Sequence of chain 1.B:
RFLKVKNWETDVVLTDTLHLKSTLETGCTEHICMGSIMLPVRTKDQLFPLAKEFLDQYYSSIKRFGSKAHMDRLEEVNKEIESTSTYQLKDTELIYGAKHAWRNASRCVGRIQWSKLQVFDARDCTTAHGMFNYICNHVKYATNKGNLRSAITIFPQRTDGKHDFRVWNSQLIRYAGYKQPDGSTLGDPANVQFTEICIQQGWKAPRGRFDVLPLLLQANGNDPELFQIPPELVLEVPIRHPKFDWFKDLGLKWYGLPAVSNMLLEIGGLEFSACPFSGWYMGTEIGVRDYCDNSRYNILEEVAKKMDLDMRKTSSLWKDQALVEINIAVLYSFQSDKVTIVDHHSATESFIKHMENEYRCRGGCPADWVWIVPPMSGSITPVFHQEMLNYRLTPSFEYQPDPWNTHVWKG

A small-molecule ligand and the protein it binds are described below.
Small molecule (SMILES): Cc1ccncc1CCCNCc1ccc2ccc(N)nc2c1

Sequence of chain 1.A:
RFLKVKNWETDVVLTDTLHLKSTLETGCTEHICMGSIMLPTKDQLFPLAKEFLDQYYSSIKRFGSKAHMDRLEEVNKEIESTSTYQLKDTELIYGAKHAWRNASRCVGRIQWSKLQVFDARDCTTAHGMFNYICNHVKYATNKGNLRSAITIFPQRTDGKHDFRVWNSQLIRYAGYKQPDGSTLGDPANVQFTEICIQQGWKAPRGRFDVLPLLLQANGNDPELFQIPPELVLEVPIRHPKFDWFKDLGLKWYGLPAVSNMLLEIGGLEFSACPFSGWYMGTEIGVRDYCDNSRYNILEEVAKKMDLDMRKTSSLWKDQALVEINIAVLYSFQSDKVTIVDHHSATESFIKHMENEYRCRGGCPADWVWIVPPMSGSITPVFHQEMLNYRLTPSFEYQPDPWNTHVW

Binding-site contacts:
Ligand atom C27 contacts residue TYR410 of chain 1.A at 3.8 Å (hydrophobic).
Ligand atom C07 contacts residue HEM1 of chain 1.C at 3.6 Å.
Ligand atom N02 contacts residue TRP291 of chain 1.A at 2.8 Å (h-bond).
Ligand atom N02 contacts residue GLU296 of chain 1.A at 2.8 Å (salt-bridge).
Ligand atom N12 contacts residue HEM1 of chain 1.C at 3.1 Å (h-bond).
Ligand atom C06 contacts residue VAL271 of chain 1.A at 3.4 Å (hydrophobic).
Ligand atom C13 contacts residue HEM1 of chain 1.C at 3.6 Å.
Ligand atom C02 contacts residue PRO269 of chain 1.A at 4.2 Å (hydrophobic).
Ligand atom C09 contacts residue VAL271 of chain 1.A at 4.1 Å (hydrophobic).
Ligand atom C24 contacts residue MET40 of chain 1.A at 3.6 Å (hydrophobic).
Ligand atom C03 contacts residue HEM1 of chain 1.C at 2.9 Å.
Ligand atom C10 contacts residue HEM1 of chain 1.C at 3.9 Å.
Ligand atom C09 contacts residue GLU296 of chain 1.A at 3.4 Å.
Ligand atom C06 contacts residue PHE288 of chain 1.A at 3.9 Å (hydrophobic).
Ligand atom N01 contacts residue GLU296 of chain 1.A at 2.6 Å (salt-bridge).
Ligand atom N02 contacts residue TYR292 of chain 1.A at 3.8 Å.
Ligand atom C15 contacts residue TRP382 of chain 1.A at 4.1 Å (hydrophobic).
Ligand atom C05 contacts residue VAL271 of chain 1.A at 4.0 Å (hydrophobic).
Ligand atom C02 contacts residue TRP291 of chain 1.A at 4.0 Å (hydrophobic).
Ligand atom C14 contacts residue HEM1 of chain 1.C at 3.5 Å.
Ligand atom C23 contacts residue MET40 of chain 1.A at 4.0 Å (hydrophobic).
Ligand atom C25 contacts residue MET40 of chain 1.A at 4.0 Å (hydrophobic).
Ligand atom C10 contacts residue GLU296 of chain 1.A at 3.4 Å.
Ligand atom C26 contacts residue TRP10 of chain 1.B at 3.3 Å (hydrophobic).
Ligand atom C27 contacts residue MET40 of chain 1.A at 3.7 Å (hydrophobic).
Ligand atom C05 contacts residue HEM1 of chain 1.C at 3.7 Å.
Ligand atom C02 contacts residue HEM1 of chain 1.C at 3.8 Å.
Ligand atom C04 contacts residue HEM1 of chain 1.C at 3.2 Å.
Ligand atom C07 contacts residue VAL271 of chain 1.A at 3.2 Å (hydrophobic).
Ligand atom C06 contacts residue HEM1 of chain 1.C at 3.5 Å.
Ligand atom C08 contacts residue VAL271 of chain 1.A at 3.6 Å (hydrophobic).
Ligand atom C08 contacts residue HEM1 of chain 1.C at 3.7 Å.
Ligand atom C25 contacts residue TRP10 of chain 1.B at 4.0 Å (hydrophobic).
Ligand atom N02 contacts residue PRO269 of chain 1.A at 3.8 Å.
Ligand atom C02 contacts residue GLU296 of chain 1.A at 3.5 Å.
Ligand atom N02 contacts residue HEM1 of chain 1.C at 3.6 Å.
Ligand atom N21 contacts residue TRP10 of chain 1.B at 4.2 Å.
Ligand atom C11 contacts residue HEM1 of chain 1.C at 3.0 Å.
Ligand atom C09 contacts residue HEM1 of chain 1.C at 3.4 Å.
Ligand atom N01 contacts residue HEM1 of chain 1.C at 4.1 Å.